Binding-site contacts:
Ligand atom NH1 contacts residue GLU51 of chain 1.D at 3.7 Å.
Ligand atom O contacts residue ARG145 of chain 1.D at 3.1 Å.
Ligand atom CD contacts residue GLU51 of chain 1.D at 3.8 Å.
Ligand atom O contacts residue ARG108 of chain 1.D at 3.7 Å.
Ligand atom O contacts residue THR147 of chain 1.D at 4.4 Å.
Ligand atom O contacts residue LEU96 of chain 1.D at 3.8 Å.
Ligand atom C4 contacts residue VAL94 of chain 1.D at 3.7 Å (hydrophobic).
Ligand atom CD1 contacts residue VAL94 of chain 1.D at 4.2 Å (hydrophobic).
Ligand atom C1 contacts residue ALA48 of chain 1.D at 4.4 Å (hydrophobic).
Ligand atom C2 contacts residue TYR112 of chain 1.D at 3.4 Å (hydrophobic).
Ligand atom CZ contacts residue VAL45 of chain 1.D at 4.4 Å (hydrophobic).
Ligand atom CD1 contacts residue GLY110 of chain 1.D at 3.7 Å.
Ligand atom NE contacts residue GLU51 of chain 1.D at 3.9 Å.
Ligand atom CG2 contacts residue TYR112 of chain 1.D at 3.4 Å (hydrophobic).
Ligand atom CZ contacts residue GLU51 of chain 1.D at 4.1 Å.
Ligand atom C1 contacts residue TYR112 of chain 1.D at 4.2 Å (hydrophobic).
Ligand atom NH1 contacts residue ASP54 of chain 1.D at 3.2 Å (salt-bridge).
Ligand atom CD1 contacts residue TYR111 of chain 1.D at 3.7 Å (hydrophobic).
Ligand atom C1 contacts residue VAL94 of chain 1.D at 4.1 Å (hydrophobic).
Ligand atom CB contacts residue TYR112 of chain 1.D at 3.6 Å (hydrophobic).
Ligand atom CD1 contacts residue ARG145 of chain 1.D at 3.7 Å.
Ligand atom CG1 contacts residue TYR111 of chain 1.D at 4.2 Å (hydrophobic).
Ligand atom NH2 contacts residue LEU96 of chain 1.D at 4.3 Å.
Ligand atom CD contacts residue GLU51 of chain 1.D at 4.2 Å.
Ligand atom CG1 contacts residue ARG145 of chain 1.D at 3.6 Å.
Ligand atom CG1 contacts residue GLY110 of chain 1.D at 3.8 Å.
Ligand atom NH2 contacts residue ASP54 of chain 1.D at 2.8 Å (salt-bridge).
Ligand atom CB contacts residue VAL94 of chain 1.D at 4.5 Å (hydrophobic).
Ligand atom CD1 contacts residue TYR112 of chain 1.D at 3.8 Å (hydrophobic).
Ligand atom C3 contacts residue ALA48 of chain 1.D at 3.7 Å (hydrophobic).
Ligand atom C4 contacts residue ALA48 of chain 1.D at 4.0 Å (hydrophobic).
Ligand atom C contacts residue ARG145 of chain 1.D at 4.2 Å.
Ligand atom CA contacts residue TYR112 of chain 1.D at 4.3 Å (hydrophobic).
Ligand atom NH1 contacts residue VAL45 of chain 1.D at 3.9 Å.
Ligand atom CZ contacts residue ASP54 of chain 1.D at 3.4 Å.

Sequence of chain 1.D:
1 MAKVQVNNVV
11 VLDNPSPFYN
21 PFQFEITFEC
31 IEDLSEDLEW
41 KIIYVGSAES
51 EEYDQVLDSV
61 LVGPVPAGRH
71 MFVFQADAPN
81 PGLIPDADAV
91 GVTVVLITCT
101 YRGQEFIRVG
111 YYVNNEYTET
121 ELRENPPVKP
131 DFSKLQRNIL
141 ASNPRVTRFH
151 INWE

This small molecule binds to this protein.
Small molecule (SMILES): CC[C@H](C)[C@H](NC(=O)[C@H](CCCN=C(N)N)NC(=O)NC[C@H](CCC(N)=O)NC(=O)NC[C@H](CC(C)C)NC(=O)NC[C@H](CCCN=C(N)N)NC(=O)[C@H](C)NC(=O)[C@@H](N)Cc1cccc2ccccc12)C(=O)N[C@@H](C)C(N)=O